Sequence of chain 1.A:
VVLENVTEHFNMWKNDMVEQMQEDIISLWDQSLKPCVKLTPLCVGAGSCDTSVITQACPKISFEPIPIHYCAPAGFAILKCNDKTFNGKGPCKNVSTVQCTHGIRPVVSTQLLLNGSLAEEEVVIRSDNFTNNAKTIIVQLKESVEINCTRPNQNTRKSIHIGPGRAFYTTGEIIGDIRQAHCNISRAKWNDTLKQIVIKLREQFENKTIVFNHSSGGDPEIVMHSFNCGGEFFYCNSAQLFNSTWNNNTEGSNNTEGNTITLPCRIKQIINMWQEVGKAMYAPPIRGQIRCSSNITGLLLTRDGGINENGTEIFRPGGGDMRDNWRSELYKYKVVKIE

Sequence of chain 1.B:
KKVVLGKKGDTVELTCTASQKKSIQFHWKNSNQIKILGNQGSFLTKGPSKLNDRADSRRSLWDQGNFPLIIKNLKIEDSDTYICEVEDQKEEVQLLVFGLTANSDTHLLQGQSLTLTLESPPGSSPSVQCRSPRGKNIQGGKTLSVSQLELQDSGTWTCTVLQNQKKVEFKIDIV

Binding-site contacts:
Ligand atom O5 contacts residue ASN134 of chain 1.A at 2.4 Å (h-bond).
Ligand atom O3 contacts residue GLN33 of chain 1.B at 3.3 Å (h-bond).
Ligand atom C6 contacts residue LYS90 of chain 1.B at 3.8 Å.
Ligand atom C6 contacts residue ASN134 of chain 1.A at 4.3 Å.
Ligand atom O3 contacts residue ASN134 of chain 1.A at 4.5 Å.
Ligand atom C7 contacts residue ASN134 of chain 1.A at 3.2 Å.
Ligand atom C3 contacts residue ASN134 of chain 1.A at 3.2 Å.
Ligand atom C1 contacts residue ASN134 of chain 1.A at 1.5 Å.
Ligand atom C3 contacts residue LYS90 of chain 1.B at 4.0 Å.
Ligand atom C4 contacts residue LYS90 of chain 1.B at 4.1 Å.
Ligand atom C2 contacts residue ASN134 of chain 1.A at 2.5 Å.
Ligand atom C4 contacts residue ASN134 of chain 1.A at 3.7 Å.
Ligand atom N2 contacts residue ASN134 of chain 1.A at 2.9 Å (h-bond).
Ligand atom O4 contacts residue LYS90 of chain 1.B at 3.1 Å (salt-bridge).
Ligand atom C5 contacts residue ASN134 of chain 1.A at 3.0 Å.
Ligand atom C3 contacts residue GLN33 of chain 1.B at 4.0 Å.
Ligand atom O7 contacts residue ASN134 of chain 1.A at 2.9 Å (h-bond).
Ligand atom O3 contacts residue LYS90 of chain 1.B at 3.0 Å (salt-bridge).

A small-molecule ligand and the protein it binds are described below.
Small molecule (SMILES): CC(=O)N[C@H]1CO[C@H](CO[C@@H]2O[C@@H](C)[C@@H](O)[C@@H](O)[C@@H]2O)[C@@H](O)[C@@H]1O